Binding-site contacts:
Ligand atom O2S contacts residue GLY425 of chain 1.C at 3.6 Å.
Ligand atom O3' contacts residue LYS476 of chain 1.C at 3.1 Å (salt-bridge).
Ligand atom N5' contacts residue LEU525 of chain 1.C at 3.6 Å (h-bond).
Ligand atom O4' contacts residue ALA524 of chain 1.C at 3.2 Å (h-bond).
Ligand atom C5' contacts residue ALA524 of chain 1.C at 3.7 Å (hydrophobic).
Ligand atom N5' contacts residue ALA524 of chain 1.C at 3.2 Å (h-bond).
Ligand atom O2S contacts residue ALA426 of chain 1.C at 3.6 Å.
Ligand atom N12 contacts residue GLY75 of chain 1.D at 1.3 Å.
Ligand atom N3 contacts residue ASP452 of chain 1.C at 3.4 Å (salt-bridge).
Ligand atom C8 contacts residue ASP526 of chain 1.C at 3.3 Å.
Ligand atom O3S contacts residue ALA426 of chain 1.C at 3.1 Å (h-bond).
Ligand atom O4' contacts residue LEU525 of chain 1.C at 3.7 Å.
Ligand atom O2' contacts residue ASP454 of chain 1.C at 3.3 Å.
Ligand atom O3' contacts residue ASP452 of chain 1.C at 2.6 Å (salt-bridge).
Ligand atom C1S contacts residue CYS582 of chain 1.C at 2.7 Å (hydrophobic).
Ligand atom C4' contacts residue ALA524 of chain 1.C at 3.6 Å (hydrophobic).
Ligand atom N12 contacts residue THR550 of chain 1.C at 3.6 Å (h-bond).
Ligand atom C1' contacts residue ASP452 of chain 1.C at 3.4 Å.
Ligand atom O2' contacts residue ASP452 of chain 1.C at 2.5 Å (salt-bridge).
Ligand atom N7 contacts residue ASN527 of chain 1.C at 3.4 Å (h-bond).
Ligand atom C2' contacts residue ASP526 of chain 1.C at 3.7 Å.
Ligand atom C5' contacts residue ASP526 of chain 1.C at 3.3 Å.
Ligand atom C11 contacts residue CYS582 of chain 1.C at 2.7 Å (hydrophobic).
Ligand atom C8 contacts residue ASN527 of chain 1.C at 3.5 Å.
Ligand atom O3S contacts residue ILE427 of chain 1.C at 3.2 Å (h-bond).
Ligand atom N6 contacts residue VAL502 of chain 1.C at 3.0 Å (h-bond).
Ligand atom C4 contacts residue LEU525 of chain 1.C at 3.7 Å (hydrophobic).
Ligand atom C3' contacts residue ASP526 of chain 1.C at 3.6 Å.
Ligand atom C11 contacts residue THR550 of chain 1.C at 3.1 Å.
Ligand atom C6 contacts residue VAL502 of chain 1.C at 3.7 Å (hydrophobic).
Ligand atom C10 contacts residue CYS582 of chain 1.C at 1.7 Å (hydrophobic).
Ligand atom C3' contacts residue ASP452 of chain 1.C at 3.7 Å.
Ligand atom C5 contacts residue LEU525 of chain 1.C at 3.6 Å (hydrophobic).
Ligand atom N12 contacts residue CYS582 of chain 1.C at 3.1 Å (h-bond).
Ligand atom O2S contacts residue CYS582 of chain 1.C at 3.6 Å.
Ligand atom C2' contacts residue ASP452 of chain 1.C at 3.5 Å.
Ligand atom N1 contacts residue VAL502 of chain 1.C at 3.2 Å (h-bond).
Ligand atom C11 contacts residue ILE427 of chain 1.C at 3.6 Å (hydrophobic).
Ligand atom C11 contacts residue GLY75 of chain 1.D at 2.4 Å.
Ligand atom C10 contacts residue GLY75 of chain 1.D at 3.7 Å.

Sequence of chain 1.C:
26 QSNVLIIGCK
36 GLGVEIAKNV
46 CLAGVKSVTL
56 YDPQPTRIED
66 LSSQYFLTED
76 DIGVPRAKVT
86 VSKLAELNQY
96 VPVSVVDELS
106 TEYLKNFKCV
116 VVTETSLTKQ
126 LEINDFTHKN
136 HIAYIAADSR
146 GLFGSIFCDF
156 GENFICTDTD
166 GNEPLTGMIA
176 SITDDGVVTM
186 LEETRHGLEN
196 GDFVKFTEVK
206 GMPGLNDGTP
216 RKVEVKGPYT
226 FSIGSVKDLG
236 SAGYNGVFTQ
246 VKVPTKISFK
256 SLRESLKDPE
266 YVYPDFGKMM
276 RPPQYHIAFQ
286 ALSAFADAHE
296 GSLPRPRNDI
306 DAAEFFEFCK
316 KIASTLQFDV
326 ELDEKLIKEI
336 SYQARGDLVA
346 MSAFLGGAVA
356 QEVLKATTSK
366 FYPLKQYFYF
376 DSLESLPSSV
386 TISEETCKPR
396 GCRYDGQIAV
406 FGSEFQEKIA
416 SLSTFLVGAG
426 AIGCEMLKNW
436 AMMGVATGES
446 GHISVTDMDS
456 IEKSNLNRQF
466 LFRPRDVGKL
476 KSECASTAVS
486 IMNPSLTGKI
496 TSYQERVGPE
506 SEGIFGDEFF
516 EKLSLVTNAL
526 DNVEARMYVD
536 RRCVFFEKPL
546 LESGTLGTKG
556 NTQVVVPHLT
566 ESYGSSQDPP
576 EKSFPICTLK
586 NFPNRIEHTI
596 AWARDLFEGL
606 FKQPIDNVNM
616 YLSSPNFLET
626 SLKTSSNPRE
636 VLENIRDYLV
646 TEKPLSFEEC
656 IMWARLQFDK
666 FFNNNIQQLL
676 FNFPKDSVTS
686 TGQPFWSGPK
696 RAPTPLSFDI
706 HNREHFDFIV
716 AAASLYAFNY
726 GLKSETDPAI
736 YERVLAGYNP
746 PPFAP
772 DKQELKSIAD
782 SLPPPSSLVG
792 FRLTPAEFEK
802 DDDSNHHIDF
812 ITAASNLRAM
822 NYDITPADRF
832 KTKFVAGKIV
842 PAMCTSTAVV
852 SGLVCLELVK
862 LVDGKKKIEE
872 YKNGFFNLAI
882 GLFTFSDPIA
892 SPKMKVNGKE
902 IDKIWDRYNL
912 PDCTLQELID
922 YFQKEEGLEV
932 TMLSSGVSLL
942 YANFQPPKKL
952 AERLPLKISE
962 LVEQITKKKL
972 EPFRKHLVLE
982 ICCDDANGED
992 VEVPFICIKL

A small-molecule ligand and the protein it binds are described below.
Small molecule (SMILES): NCCCS(=O)(=O)NC[C@H]1O[C@@H](n2cnc3c(N)ncnc32)[C@H](O)[C@@H]1O

Sequence of chain 1.D:
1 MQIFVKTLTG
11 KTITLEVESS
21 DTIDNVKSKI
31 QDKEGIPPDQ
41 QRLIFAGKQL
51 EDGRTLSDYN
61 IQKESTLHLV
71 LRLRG